Sequence of chain 1.B:
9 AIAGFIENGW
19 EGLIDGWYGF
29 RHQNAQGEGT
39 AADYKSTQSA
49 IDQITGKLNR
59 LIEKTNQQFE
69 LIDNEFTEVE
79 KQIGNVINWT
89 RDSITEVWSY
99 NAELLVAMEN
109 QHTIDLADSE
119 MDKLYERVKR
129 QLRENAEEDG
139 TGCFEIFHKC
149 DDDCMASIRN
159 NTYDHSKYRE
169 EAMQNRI

The protein below binds the small molecule below.
Small molecule (SMILES): CC(=O)N[C@H]1[C@H](O[C@H]2[C@H](O)[C@@H](CO)OC[C@@H]2NC(C)=O)O[C@H](CO)[C@@H](O)[C@@H]1O

Binding-site contacts:
Ligand atom C7 contacts residue ASN86 of chain 1.B at 4.0 Å.
Ligand atom C6 contacts residue GLU76 of chain 1.B at 3.5 Å.
Ligand atom C1 contacts residue ASN86 of chain 1.B at 1.4 Å.
Ligand atom O5 contacts residue GLY82 of chain 1.B at 4.3 Å.
Ligand atom C6 contacts residue GLU73 of chain 1.B at 3.7 Å.
Ligand atom O6 contacts residue GLU73 of chain 1.B at 4.0 Å.
Ligand atom C3 contacts residue ASN86 of chain 1.B at 3.8 Å.
Ligand atom C5 contacts residue ASN86 of chain 1.B at 3.7 Å.
Ligand atom O6 contacts residue GLY82 of chain 1.B at 4.0 Å.
Ligand atom O6 contacts residue LYS79 of chain 1.B at 4.4 Å.
Ligand atom O5 contacts residue ASN86 of chain 1.B at 2.4 Å (h-bond).
Ligand atom N2 contacts residue ASN86 of chain 1.B at 2.9 Å (h-bond).
Ligand atom C4 contacts residue ASN86 of chain 1.B at 4.3 Å.
Ligand atom C2 contacts residue ASN86 of chain 1.B at 2.5 Å.
Ligand atom O4 contacts residue GLU76 of chain 1.B at 3.5 Å (salt-bridge).
Ligand atom C5 contacts residue GLU76 of chain 1.B at 4.2 Å.
Ligand atom C4 contacts residue GLU76 of chain 1.B at 4.5 Å.
Ligand atom O6 contacts residue GLU76 of chain 1.B at 4.4 Å.